Binding-site contacts:
Ligand atom C7 contacts residue GLU123 of chain 1.C at 3.9 Å.
Ligand atom C2 contacts residue ASN126 of chain 1.C at 2.5 Å.
Ligand atom O7 contacts residue TYR127 of chain 1.C at 3.2 Å (h-bond).
Ligand atom C5 contacts residue ASN126 of chain 1.C at 3.8 Å.
Ligand atom O7 contacts residue GLU123 of chain 1.C at 3.8 Å.
Ligand atom C4 contacts residue ASN126 of chain 1.C at 4.3 Å.
Ligand atom C8 contacts residue LYS122 of chain 1.C at 3.5 Å.
Ligand atom C8 contacts residue TYR127 of chain 1.C at 4.2 Å (hydrophobic).
Ligand atom N2 contacts residue ASN126 of chain 1.C at 2.8 Å (h-bond).
Ligand atom C8 contacts residue ILE124 of chain 1.C at 4.1 Å (hydrophobic).
Ligand atom C3 contacts residue ASN126 of chain 1.C at 3.9 Å.
Ligand atom C7 contacts residue TYR127 of chain 1.C at 3.9 Å (hydrophobic).
Ligand atom C8 contacts residue GLU123 of chain 1.C at 3.0 Å.
Ligand atom C1 contacts residue ASN126 of chain 1.C at 1.5 Å.
Ligand atom O5 contacts residue ASN126 of chain 1.C at 2.5 Å (h-bond).
Ligand atom C7 contacts residue ASN126 of chain 1.C at 3.7 Å.
Ligand atom C8 contacts residue ASN126 of chain 1.C at 3.5 Å.
Ligand atom C8 contacts residue SER125 of chain 1.C at 3.6 Å.

This small molecule binds to this protein.
Small molecule (SMILES): CC(=O)N[C@@H]1[C@@H](O)[C@H](O)[C@@H](CO)O[C@H]1O

Sequence of chain 1.C:
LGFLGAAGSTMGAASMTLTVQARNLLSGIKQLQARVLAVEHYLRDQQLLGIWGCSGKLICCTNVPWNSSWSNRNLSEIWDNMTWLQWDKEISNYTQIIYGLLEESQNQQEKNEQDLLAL